The protein below binds the small molecule below.
Small molecule (SMILES): CC(=O)N[C@@H]1[C@@H](O)[C@H](O)[C@@H](CO)O[C@H]1O

Sequence of chain 1.C:
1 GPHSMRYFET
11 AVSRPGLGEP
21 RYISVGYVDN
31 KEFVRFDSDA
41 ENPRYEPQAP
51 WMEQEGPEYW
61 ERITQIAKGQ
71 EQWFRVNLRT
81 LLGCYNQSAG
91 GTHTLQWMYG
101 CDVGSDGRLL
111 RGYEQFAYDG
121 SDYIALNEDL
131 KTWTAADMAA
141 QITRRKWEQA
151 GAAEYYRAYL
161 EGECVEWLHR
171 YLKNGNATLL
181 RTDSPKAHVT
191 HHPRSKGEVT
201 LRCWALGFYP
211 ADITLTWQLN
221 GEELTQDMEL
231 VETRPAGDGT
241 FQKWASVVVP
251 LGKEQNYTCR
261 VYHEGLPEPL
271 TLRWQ

Binding-site contacts:
Ligand atom C1 contacts residue ASN86 of chain 1.C at 1.5 Å.
Ligand atom C7 contacts residue ASN86 of chain 1.C at 3.4 Å.
Ligand atom C4 contacts residue ASN86 of chain 1.C at 4.2 Å.
Ligand atom N2 contacts residue ASN86 of chain 1.C at 2.9 Å (h-bond).
Ligand atom C3 contacts residue ASN86 of chain 1.C at 3.8 Å.
Ligand atom O7 contacts residue ASN86 of chain 1.C at 3.5 Å (h-bond).
Ligand atom C2 contacts residue ASN86 of chain 1.C at 2.5 Å.
Ligand atom C8 contacts residue ASN86 of chain 1.C at 4.5 Å.
Ligand atom C5 contacts residue ASN86 of chain 1.C at 3.7 Å.
Ligand atom O5 contacts residue ASN86 of chain 1.C at 2.4 Å (h-bond).